Sequence of chain 1.D:
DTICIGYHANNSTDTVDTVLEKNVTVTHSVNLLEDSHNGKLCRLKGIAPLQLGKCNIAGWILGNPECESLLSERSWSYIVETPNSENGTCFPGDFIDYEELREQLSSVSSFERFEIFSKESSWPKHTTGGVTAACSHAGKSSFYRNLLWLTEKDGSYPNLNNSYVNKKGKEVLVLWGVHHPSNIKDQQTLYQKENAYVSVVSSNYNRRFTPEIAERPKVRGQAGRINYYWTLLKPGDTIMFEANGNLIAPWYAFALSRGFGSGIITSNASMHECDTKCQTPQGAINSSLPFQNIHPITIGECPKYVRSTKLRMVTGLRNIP

Binding-site contacts:
Ligand atom C3 contacts residue ASN268 of chain 1.D at 3.8 Å.
Ligand atom C5 contacts residue ASN268 of chain 1.D at 3.7 Å.
Ligand atom C8 contacts residue ASN268 of chain 1.D at 4.2 Å.
Ligand atom O7 contacts residue ASN268 of chain 1.D at 2.9 Å (h-bond).
Ligand atom O5 contacts residue ASN268 of chain 1.D at 2.4 Å (h-bond).
Ligand atom C4 contacts residue ASN268 of chain 1.D at 4.2 Å.
Ligand atom C1 contacts residue ASN268 of chain 1.D at 1.4 Å.
Ligand atom C7 contacts residue ASN268 of chain 1.D at 3.0 Å.
Ligand atom N2 contacts residue ASN268 of chain 1.D at 2.8 Å (h-bond).
Ligand atom C2 contacts residue ASN268 of chain 1.D at 2.4 Å.

This small molecule binds to this protein.
Small molecule (SMILES): CC(=O)N[C@@H]1[C@@H](O)[C@H](O)[C@@H](CO)O[C@H]1O